Binding-site contacts:
Ligand atom C6 contacts residue U2 of chain 33.C at 4.1 Å.
Ligand atom C2 contacts residue U3 of chain 33.C at 3.0 Å.
Ligand atom C2 contacts residue U2 of chain 33.C at 3.2 Å.
Ligand atom C4 contacts residue U2 of chain 33.C at 4.3 Å.
Ligand atom N6 contacts residue U2 of chain 33.C at 4.2 Å.
Ligand atom N6 contacts residue U1 of chain 33.C at 2.8 Å (h-bond).
Ligand atom C6 contacts residue U3 of chain 33.C at 3.3 Å.
Ligand atom N1 contacts residue U3 of chain 33.C at 2.7 Å (h-bond).
Ligand atom N6 contacts residue U3 of chain 33.C at 3.0 Å (h-bond).
Ligand atom N1 contacts residue U1 of chain 33.C at 2.8 Å (h-bond).
Ligand atom C2 contacts residue U1 of chain 33.C at 3.5 Å.
Ligand atom C6 contacts residue U1 of chain 33.C at 3.6 Å.
Ligand atom N3 contacts residue U3 of chain 33.C at 4.2 Å.
Ligand atom N1 contacts residue U2 of chain 33.C at 3.5 Å (h-bond).
Ligand atom N3 contacts residue U2 of chain 33.C at 3.7 Å.

This small molecule binds to this protein.
Small molecule (SMILES): Nc1ncnc2c1ncn2[C@@H]1O[C@H](CO[P](=O)(O)O[C@H]2[C@@H](O)[C@H](n3cnc4c(N)ncnc43)O[C@@H]2CO[P](=O)(O)O[C@H]2[C@@H](O)[C@H](n3cnc4c(N)ncnc43)O[C@@H]2COP(=O)(O)O)[C@@H](O)[C@H]1O